Sequence of chain 1.A:
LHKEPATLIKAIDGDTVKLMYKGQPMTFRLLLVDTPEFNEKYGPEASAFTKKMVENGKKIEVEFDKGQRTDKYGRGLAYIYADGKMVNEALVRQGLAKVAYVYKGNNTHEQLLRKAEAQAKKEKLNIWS

A protein and the small-molecule ligand that binds it are described below.
Small molecule (SMILES): Cc1cn([C@H]2C[C@H](OP(=O)(O)O)[C@@H](COP(=O)(O)O)O2)c(=O)[nH]c1=O

Binding-site contacts:
Ligand atom P2 contacts residue ARG35 of chain 1.A at 3.6 Å.
Ligand atom O4P contacts residue CA1 of chain 1.C at 3.1 Å.
Ligand atom C2 contacts residue ASP77 of chain 1.A at 4.1 Å.
Ligand atom O2P contacts residue LYS78 of chain 1.A at 2.8 Å (salt-bridge).
Ligand atom O3' contacts residue LYS78 of chain 1.A at 3.7 Å.
Ligand atom N3 contacts residue LEU83 of chain 1.A at 3.8 Å.
Ligand atom O4' contacts residue ARG81 of chain 1.A at 3.1 Å (salt-bridge).
Ligand atom O2 contacts residue TYR109 of chain 1.A at 4.0 Å.
Ligand atom P2 contacts residue ARG81 of chain 1.A at 4.0 Å.
Ligand atom O4 contacts residue LEU83 of chain 1.A at 3.6 Å.
Ligand atom C2' contacts residue TYR109 of chain 1.A at 3.5 Å (hydrophobic).
Ligand atom C5M contacts residue TYR107 of chain 1.A at 3.7 Å (hydrophobic).
Ligand atom P1 contacts residue TYR79 of chain 1.A at 3.6 Å.
Ligand atom O2P contacts residue TYR79 of chain 1.A at 3.5 Å (h-bond).
Ligand atom C4' contacts residue ARG81 of chain 1.A at 3.9 Å.
Ligand atom C2' contacts residue TYR107 of chain 1.A at 3.8 Å (hydrophobic).
Ligand atom C5 contacts residue LEU83 of chain 1.A at 4.0 Å (hydrophobic).
Ligand atom O2 contacts residue ASP77 of chain 1.A at 4.0 Å.
Ligand atom C5M contacts residue ARG35 of chain 1.A at 3.7 Å.
Ligand atom C3' contacts residue TYR107 of chain 1.A at 3.9 Å (hydrophobic).
Ligand atom O4 contacts residue TYR109 of chain 1.A at 3.8 Å.
Ligand atom O4P contacts residue ARG35 of chain 1.A at 2.8 Å (salt-bridge).
Ligand atom C5M contacts residue LEU36 of chain 1.A at 4.0 Å (hydrophobic).
Ligand atom P1 contacts residue LYS78 of chain 1.A at 3.8 Å.
Ligand atom C2 contacts residue TYR109 of chain 1.A at 3.8 Å (hydrophobic).
Ligand atom C5 contacts residue TYR107 of chain 1.A at 4.0 Å (hydrophobic).
Ligand atom O4P contacts residue TYR107 of chain 1.A at 4.1 Å.
Ligand atom O5P contacts residue ARG35 of chain 1.A at 2.9 Å (salt-bridge).
Ligand atom O4 contacts residue LEU37 of chain 1.A at 3.9 Å.
Ligand atom O5P contacts residue ARG81 of chain 1.A at 2.8 Å (salt-bridge).
Ligand atom C4 contacts residue LEU83 of chain 1.A at 3.7 Å (hydrophobic).
Ligand atom O1P contacts residue TYR79 of chain 1.A at 2.5 Å (h-bond).
Ligand atom O5' contacts residue ARG81 of chain 1.A at 3.1 Å (salt-bridge).
Ligand atom O4P contacts residue ASP40 of chain 1.A at 3.3 Å (salt-bridge).
Ligand atom P2 contacts residue CA1 of chain 1.C at 4.1 Å.
Ligand atom O5' contacts residue ARG35 of chain 1.A at 3.6 Å.
Ligand atom N3 contacts residue TYR109 of chain 1.A at 3.4 Å.
Ligand atom C4 contacts residue TYR109 of chain 1.A at 3.7 Å (hydrophobic).
Ligand atom C5' contacts residue TYR107 of chain 1.A at 3.6 Å (hydrophobic).
Ligand atom C5' contacts residue ARG81 of chain 1.A at 4.1 Å.